Binding-site contacts:
Ligand atom C8 contacts residue ILE330 of chain 1.F at 3.9 Å (hydrophobic).
Ligand atom PB contacts residue LYS74 of chain 1.F at 3.9 Å.
Ligand atom C3' contacts residue ASP200 of chain 1.F at 3.7 Å.
Ligand atom C8 contacts residue LYS150 of chain 1.F at 3.5 Å.
Ligand atom N1 contacts residue LYS184 of chain 1.F at 3.6 Å (salt-bridge).
Ligand atom O1G contacts residue MG1 of chain 1.Y at 2.0 Å.
Ligand atom O3' contacts residue THR241 of chain 1.F at 2.8 Å (h-bond).
Ligand atom O3' contacts residue LEU240 of chain 1.F at 3.8 Å.
Ligand atom O2' contacts residue LYS198 of chain 1.F at 3.3 Å (salt-bridge).
Ligand atom O3G contacts residue LYS74 of chain 1.F at 3.5 Å (salt-bridge).
Ligand atom C2 contacts residue LYS198 of chain 1.F at 3.7 Å.
Ligand atom C2 contacts residue TYR185 of chain 1.F at 3.4 Å (hydrophobic).
Ligand atom O3G contacts residue ASP318 of chain 1.F at 3.5 Å (salt-bridge).
Ligand atom N7 contacts residue ILE330 of chain 1.F at 3.3 Å.
Ligand atom O2A contacts residue LYS150 of chain 1.F at 2.3 Å (salt-bridge).
Ligand atom O2B contacts residue LYS74 of chain 1.F at 2.4 Å (salt-bridge).
Ligand atom N3 contacts residue LYS198 of chain 1.F at 3.4 Å (salt-bridge).
Ligand atom O2B contacts residue MG1 of chain 1.Y at 3.5 Å.
Ligand atom N3 contacts residue TYR185 of chain 1.F at 3.6 Å.
Ligand atom C6 contacts residue LYS184 of chain 1.F at 3.4 Å.
Ligand atom O2' contacts residue THR241 of chain 1.F at 3.8 Å.
Ligand atom O3' contacts residue ASP200 of chain 1.F at 3.0 Å (salt-bridge).
Ligand atom N6 contacts residue LEU186 of chain 1.F at 3.8 Å.
Ligand atom O3G contacts residue GLU331 of chain 1.F at 3.8 Å.
Ligand atom C2 contacts residue LEU186 of chain 1.F at 3.8 Å (hydrophobic).
Ligand atom O2' contacts residue HIS239 of chain 1.F at 2.6 Å (h-bond).
Ligand atom O2A contacts residue LYS74 of chain 1.F at 3.2 Å (salt-bridge).
Ligand atom N1 contacts residue LEU186 of chain 1.F at 3.2 Å (h-bond).
Ligand atom C2' contacts residue HIS239 of chain 1.F at 3.9 Å.
Ligand atom O1G contacts residue LYS74 of chain 1.F at 3.8 Å.
Ligand atom N6 contacts residue LYS184 of chain 1.F at 2.8 Å (salt-bridge).
Ligand atom PA contacts residue LYS150 of chain 1.F at 3.5 Å.
Ligand atom O3' contacts residue ASN242 of chain 1.F at 3.7 Å.
Ligand atom N1 contacts residue TYR185 of chain 1.F at 3.7 Å.
Ligand atom PG contacts residue MG1 of chain 1.Y at 3.4 Å.
Ligand atom O2' contacts residue LEU240 of chain 1.F at 3.5 Å.
Ligand atom O1A contacts residue ASP318 of chain 1.F at 3.6 Å.
Ligand atom O2G contacts residue ASN333 of chain 1.F at 3.3 Å.
Ligand atom O1B contacts residue GLY154 of chain 1.F at 3.9 Å.
Ligand atom O5' contacts residue LYS150 of chain 1.F at 3.5 Å (salt-bridge).

The small molecule below binds the protein below.
Small molecule (SMILES): Nc1ncnc2c1ncn2[C@@H]1O[C@H](CO[P](=O)(O)O[P](=O)(O)CP(=O)(O)O)[C@@H](O)[C@H]1O

Sequence of chain 1.F:
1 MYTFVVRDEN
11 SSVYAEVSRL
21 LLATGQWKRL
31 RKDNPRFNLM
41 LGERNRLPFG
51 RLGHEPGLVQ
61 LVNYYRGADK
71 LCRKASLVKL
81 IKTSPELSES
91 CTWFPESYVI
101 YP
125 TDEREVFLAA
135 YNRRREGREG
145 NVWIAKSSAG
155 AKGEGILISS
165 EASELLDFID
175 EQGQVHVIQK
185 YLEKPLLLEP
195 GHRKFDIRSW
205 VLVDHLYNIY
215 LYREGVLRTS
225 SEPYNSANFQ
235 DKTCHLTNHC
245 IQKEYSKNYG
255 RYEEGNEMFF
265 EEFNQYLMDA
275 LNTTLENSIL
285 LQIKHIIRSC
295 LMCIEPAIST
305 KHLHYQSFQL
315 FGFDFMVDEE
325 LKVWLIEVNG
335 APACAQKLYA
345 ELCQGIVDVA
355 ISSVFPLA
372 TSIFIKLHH